The small molecule below binds the protein below.
Small molecule (SMILES): C=CC1=C(C)C2=[N+]3C1=Cc1c(C)c(C=C)c4n1[Fe]31n3c(c(CCC(=O)[O-])c(C)c3=C2[N+](=O)[O-])=CC2=[N+]1C(=C4)C(C)=C2CCC(=O)[O-]

Sequence of chain 1.A:
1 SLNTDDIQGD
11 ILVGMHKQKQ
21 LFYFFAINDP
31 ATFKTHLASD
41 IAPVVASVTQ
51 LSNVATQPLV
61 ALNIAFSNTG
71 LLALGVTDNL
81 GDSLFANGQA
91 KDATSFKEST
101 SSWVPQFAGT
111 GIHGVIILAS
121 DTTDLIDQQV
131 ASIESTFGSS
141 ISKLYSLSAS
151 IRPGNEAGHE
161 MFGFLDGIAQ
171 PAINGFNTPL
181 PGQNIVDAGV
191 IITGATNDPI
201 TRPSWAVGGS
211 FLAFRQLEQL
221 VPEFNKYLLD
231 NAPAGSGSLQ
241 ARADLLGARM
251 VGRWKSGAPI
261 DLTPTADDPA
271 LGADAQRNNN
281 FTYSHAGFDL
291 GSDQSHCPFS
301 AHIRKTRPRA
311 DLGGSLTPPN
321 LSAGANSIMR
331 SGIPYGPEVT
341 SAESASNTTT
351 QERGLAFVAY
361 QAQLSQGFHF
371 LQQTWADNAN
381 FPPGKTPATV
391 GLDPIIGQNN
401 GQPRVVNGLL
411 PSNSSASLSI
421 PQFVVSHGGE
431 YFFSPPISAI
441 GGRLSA

Binding-site contacts:
Ligand atom C1C contacts residue PHE357 of chain 1.A at 3.4 Å (hydrophobic).
Ligand atom NB contacts residue NO21 of chain 1.M at 2.9 Å (h-bond).
Ligand atom O1A contacts residue ARG253 of chain 1.A at 3.3 Å (salt-bridge).
Ligand atom FE contacts residue NO21 of chain 1.M at 2.3 Å.
Ligand atom O2 contacts residue GLU160 of chain 1.A at 2.9 Å.
Ligand atom C4C contacts residue HIS302 of chain 1.A at 3.4 Å.
Ligand atom CGA contacts residue ARG330 of chain 1.A at 3.4 Å.
Ligand atom CHA contacts residue ARG330 of chain 1.A at 3.4 Å.
Ligand atom O2D contacts residue ARG307 of chain 1.A at 3.4 Å.
Ligand atom C3D contacts residue ARG330 of chain 1.A at 3.5 Å.
Ligand atom O1A contacts residue ALA169 of chain 1.A at 3.4 Å.
Ligand atom CBA contacts residue LEU165 of chain 1.A at 3.5 Å (hydrophobic).
Ligand atom FE contacts residue HIS302 of chain 1.A at 1.9 Å.
Ligand atom O2A contacts residue ILE168 of chain 1.A at 2.6 Å (h-bond).
Ligand atom NA contacts residue NO21 of chain 1.M at 3.1 Å (h-bond).
Ligand atom C1A contacts residue HIS302 of chain 1.A at 3.4 Å.
Ligand atom NC contacts residue NO21 of chain 1.M at 3.0 Å (h-bond).
Ligand atom NA contacts residue HIS302 of chain 1.A at 2.6 Å (h-bond).
Ligand atom CGD contacts residue ARG307 of chain 1.A at 3.5 Å.
Ligand atom O2D contacts residue ALA169 of chain 1.A at 3.3 Å.
Ligand atom ND contacts residue NO21 of chain 1.M at 3.1 Å (h-bond).
Ligand atom C1D contacts residue THR306 of chain 1.A at 3.5 Å.
Ligand atom C4D contacts residue ARG330 of chain 1.A at 3.5 Å.
Ligand atom CMD contacts residue THR306 of chain 1.A at 3.4 Å.
Ligand atom C4B contacts residue NO21 of chain 1.M at 3.5 Å.
Ligand atom CBC contacts residue PHE368 of chain 1.A at 3.4 Å (hydrophobic).
Ligand atom C4A contacts residue HIS302 of chain 1.A at 3.2 Å.
Ligand atom NC contacts residue HIS302 of chain 1.A at 2.9 Å.
Ligand atom C2C contacts residue PHE357 of chain 1.A at 3.3 Å (hydrophobic).
Ligand atom O2A contacts residue ALA169 of chain 1.A at 2.9 Å (h-bond).
Ligand atom CMB contacts residue GLU160 of chain 1.A at 3.5 Å.
Ligand atom CHC contacts residue ILE396 of chain 1.A at 3.4 Å (hydrophobic).
Ligand atom ND contacts residue HIS302 of chain 1.A at 2.7 Å (h-bond).
Ligand atom CMB contacts residue GLN219 of chain 1.A at 3.4 Å.
Ligand atom NB contacts residue HIS302 of chain 1.A at 2.9 Å (h-bond).
Ligand atom C4D contacts residue HIS302 of chain 1.A at 3.5 Å.
Ligand atom C2D contacts residue THR306 of chain 1.A at 3.2 Å.
Ligand atom O1D contacts residue ARG309 of chain 1.A at 3.0 Å (salt-bridge).
Ligand atom O2A contacts residue ARG330 of chain 1.A at 2.6 Å (salt-bridge).
Ligand atom O2A contacts residue GLY167 of chain 1.A at 3.2 Å (h-bond).